Sequence of chain 1.D:
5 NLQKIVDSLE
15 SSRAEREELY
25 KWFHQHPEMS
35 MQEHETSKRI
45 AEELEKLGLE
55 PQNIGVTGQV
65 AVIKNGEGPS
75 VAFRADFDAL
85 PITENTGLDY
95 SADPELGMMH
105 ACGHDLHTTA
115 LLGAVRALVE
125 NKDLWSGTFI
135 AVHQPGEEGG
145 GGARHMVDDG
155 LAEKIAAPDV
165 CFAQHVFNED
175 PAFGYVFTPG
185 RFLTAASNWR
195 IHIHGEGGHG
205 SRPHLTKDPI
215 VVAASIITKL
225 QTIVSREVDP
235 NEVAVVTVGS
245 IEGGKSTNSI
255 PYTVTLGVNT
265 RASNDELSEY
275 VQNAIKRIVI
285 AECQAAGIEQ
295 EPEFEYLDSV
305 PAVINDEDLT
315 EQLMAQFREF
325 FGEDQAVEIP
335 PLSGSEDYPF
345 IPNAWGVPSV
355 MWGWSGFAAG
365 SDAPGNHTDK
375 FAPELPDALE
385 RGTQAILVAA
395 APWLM

Binding-site contacts:
Ligand atom O15 contacts residue GLU142 of chain 1.D at 3.3 Å (salt-bridge).
Ligand atom O20 contacts residue SER339 of chain 1.D at 3.4 Å (h-bond).
Ligand atom O14 contacts residue ZN1 of chain 1.T at 2.3 Å.
Ligand atom O15 contacts residue HIS169 of chain 1.D at 3.5 Å (h-bond).
Ligand atom O20 contacts residue HIS203 of chain 1.C at 3.1 Å.
Ligand atom C18 contacts residue HIS203 of chain 1.C at 3.6 Å.
Ligand atom C16 contacts residue SER339 of chain 1.D at 3.0 Å.
Ligand atom O15 contacts residue ZN1 of chain 1.U at 2.0 Å.
Ligand atom P13 contacts residue GLU141 of chain 1.D at 3.5 Å.
Ligand atom O20 contacts residue ARG265 of chain 1.D at 2.8 Å (salt-bridge).
Ligand atom C30 contacts residue ARG206 of chain 1.C at 3.5 Å.
Ligand atom O14 contacts residue HIS203 of chain 1.C at 2.7 Å (h-bond).
Ligand atom O15 contacts residue CYS106 of chain 1.D at 3.5 Å (h-bond).
Ligand atom C11 contacts residue ZN1 of chain 1.U at 3.5 Å.
Ligand atom C11 contacts residue SER339 of chain 1.D at 3.5 Å.
Ligand atom O15 contacts residue GLU141 of chain 1.D at 2.5 Å (salt-bridge).
Ligand atom C30 contacts residue GLY338 of chain 1.D at 3.5 Å.
Ligand atom C29 contacts residue ARG206 of chain 1.C at 3.3 Å.
Ligand atom C17 contacts residue GLU142 of chain 1.D at 3.5 Å.
Ligand atom O19 contacts residue ARG265 of chain 1.D at 2.7 Å (salt-bridge).
Ligand atom C18 contacts residue ARG265 of chain 1.D at 3.4 Å.
Ligand atom C22 contacts residue GLU141 of chain 1.D at 3.6 Å.
Ligand atom P13 contacts residue ZN1 of chain 1.T at 3.1 Å.
Ligand atom C30 contacts residue SER205 of chain 1.C at 3.2 Å.
Ligand atom O14 contacts residue HIS371 of chain 1.D at 3.4 Å (h-bond).
Ligand atom C18 contacts residue ASN252 of chain 1.C at 3.5 Å.
Ligand atom C17 contacts residue ASN252 of chain 1.C at 3.6 Å.
Ligand atom O14 contacts residue GLU142 of chain 1.D at 3.7 Å.
Ligand atom P13 contacts residue ZN1 of chain 1.U at 3.1 Å.
Ligand atom C21 contacts residue GLU141 of chain 1.D at 3.5 Å.
Ligand atom O15 contacts residue HIS108 of chain 1.D at 3.4 Å (h-bond).
Ligand atom C11 contacts residue HIS169 of chain 1.D at 3.4 Å.
Ligand atom O14 contacts residue CYS106 of chain 1.D at 3.6 Å.
Ligand atom N25 contacts residue GLY143 of chain 1.D at 3.5 Å (h-bond).
Ligand atom N25 contacts residue GLU141 of chain 1.D at 3.1 Å (salt-bridge).
Ligand atom O24 contacts residue VAL304 of chain 1.D at 3.6 Å.
Ligand atom O15 contacts residue ZN1 of chain 1.T at 2.9 Å.
Ligand atom C16 contacts residue GLU141 of chain 1.D at 3.1 Å.
Ligand atom O19 contacts residue ASN252 of chain 1.C at 2.8 Å (h-bond).
Ligand atom N25 contacts residue ASP302 of chain 1.D at 3.2 Å (salt-bridge).

The small molecule below binds the protein below.
Small molecule (SMILES): C[C@@H](CCc1ccccc1)CCP(=O)(O)C[C@@H](CCC(N)=O)C(=O)O

Sequence of chain 1.C:
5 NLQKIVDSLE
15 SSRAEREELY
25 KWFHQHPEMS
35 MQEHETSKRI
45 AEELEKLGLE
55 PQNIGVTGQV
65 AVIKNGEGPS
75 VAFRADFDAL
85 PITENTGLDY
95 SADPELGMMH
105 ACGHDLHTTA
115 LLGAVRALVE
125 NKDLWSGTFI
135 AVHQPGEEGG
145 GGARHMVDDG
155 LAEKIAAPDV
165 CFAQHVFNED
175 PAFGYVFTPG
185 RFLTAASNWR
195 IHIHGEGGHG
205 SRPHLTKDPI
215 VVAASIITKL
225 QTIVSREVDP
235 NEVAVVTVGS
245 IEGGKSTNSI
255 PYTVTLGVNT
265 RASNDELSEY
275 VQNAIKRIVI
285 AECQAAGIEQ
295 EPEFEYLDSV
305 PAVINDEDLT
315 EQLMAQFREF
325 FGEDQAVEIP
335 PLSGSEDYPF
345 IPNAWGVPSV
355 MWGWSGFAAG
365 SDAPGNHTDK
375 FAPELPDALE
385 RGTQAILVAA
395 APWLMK